Sequence of chain 1.B:
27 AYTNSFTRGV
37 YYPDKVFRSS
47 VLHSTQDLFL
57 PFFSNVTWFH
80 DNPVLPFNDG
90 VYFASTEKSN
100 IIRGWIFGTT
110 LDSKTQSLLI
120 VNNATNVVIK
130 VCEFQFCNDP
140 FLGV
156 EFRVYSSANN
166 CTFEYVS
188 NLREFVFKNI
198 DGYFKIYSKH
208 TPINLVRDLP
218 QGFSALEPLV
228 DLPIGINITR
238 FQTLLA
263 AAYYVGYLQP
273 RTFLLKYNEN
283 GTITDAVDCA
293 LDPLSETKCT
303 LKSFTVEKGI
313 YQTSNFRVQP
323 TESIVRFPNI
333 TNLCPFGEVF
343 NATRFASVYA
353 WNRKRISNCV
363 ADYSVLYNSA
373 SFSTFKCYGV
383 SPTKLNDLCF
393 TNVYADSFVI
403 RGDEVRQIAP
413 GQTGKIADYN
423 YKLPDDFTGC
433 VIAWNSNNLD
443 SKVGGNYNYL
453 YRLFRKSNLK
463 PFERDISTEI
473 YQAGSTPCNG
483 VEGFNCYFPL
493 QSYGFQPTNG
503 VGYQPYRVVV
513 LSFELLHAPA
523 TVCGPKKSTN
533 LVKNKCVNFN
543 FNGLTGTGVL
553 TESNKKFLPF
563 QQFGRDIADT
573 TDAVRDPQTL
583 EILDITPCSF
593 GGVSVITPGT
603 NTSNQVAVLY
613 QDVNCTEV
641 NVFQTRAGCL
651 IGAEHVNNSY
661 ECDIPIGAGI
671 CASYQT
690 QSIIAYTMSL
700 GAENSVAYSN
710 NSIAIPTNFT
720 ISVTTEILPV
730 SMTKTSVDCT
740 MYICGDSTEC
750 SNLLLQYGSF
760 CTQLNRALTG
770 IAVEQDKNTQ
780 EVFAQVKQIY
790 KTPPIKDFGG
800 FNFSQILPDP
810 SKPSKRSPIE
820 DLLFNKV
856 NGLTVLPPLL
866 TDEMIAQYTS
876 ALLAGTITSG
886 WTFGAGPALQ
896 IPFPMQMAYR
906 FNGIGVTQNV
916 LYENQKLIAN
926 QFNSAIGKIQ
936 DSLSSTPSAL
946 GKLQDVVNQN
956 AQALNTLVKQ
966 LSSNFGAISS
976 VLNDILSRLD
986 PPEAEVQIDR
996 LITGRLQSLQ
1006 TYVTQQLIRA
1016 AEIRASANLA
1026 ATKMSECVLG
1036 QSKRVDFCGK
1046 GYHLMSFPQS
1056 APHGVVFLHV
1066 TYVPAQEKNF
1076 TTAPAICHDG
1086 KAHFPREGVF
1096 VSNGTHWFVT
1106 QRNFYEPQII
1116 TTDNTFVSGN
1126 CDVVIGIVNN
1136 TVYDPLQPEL

This small molecule binds to this protein.
Small molecule (SMILES): CC(=O)N[C@@H]1[C@@H](O)[C@H](O)[C@@H](CO)O[C@H]1O

Binding-site contacts:
Ligand atom C4 contacts residue ASN331 of chain 1.B at 4.0 Å.
Ligand atom C3 contacts residue GLN580 of chain 1.B at 3.9 Å.
Ligand atom C6 contacts residue ASN331 of chain 1.B at 4.4 Å.
Ligand atom C1 contacts residue ASN331 of chain 1.B at 1.4 Å.
Ligand atom C5 contacts residue ASN331 of chain 1.B at 3.5 Å.
Ligand atom N2 contacts residue GLN580 of chain 1.B at 4.3 Å.
Ligand atom C7 contacts residue ASN331 of chain 1.B at 3.5 Å.
Ligand atom N2 contacts residue ASN331 of chain 1.B at 3.0 Å.
Ligand atom O7 contacts residue ASN331 of chain 1.B at 4.2 Å.
Ligand atom C8 contacts residue ASN331 of chain 1.B at 3.8 Å.
Ligand atom C2 contacts residue ASN331 of chain 1.B at 2.5 Å.
Ligand atom O5 contacts residue ASN331 of chain 1.B at 2.1 Å (h-bond).
Ligand atom C3 contacts residue ASN331 of chain 1.B at 3.8 Å.
Ligand atom O3 contacts residue GLN580 of chain 1.B at 3.9 Å.